Binding-site contacts:
Ligand atom O6 contacts residue ASN602 of chain 1.A at 2.4 Å (h-bond).
Ligand atom C5 contacts residue ASN602 of chain 1.A at 3.2 Å.
Ligand atom O7 contacts residue ASN602 of chain 1.A at 4.5 Å.
Ligand atom C6 contacts residue ASN602 of chain 1.A at 3.4 Å.
Ligand atom C2 contacts residue ASN602 of chain 1.A at 3.7 Å.
Ligand atom C7 contacts residue THR604 of chain 1.A at 3.4 Å.
Ligand atom O7 contacts residue THR604 of chain 1.A at 2.6 Å.
Ligand atom O7 contacts residue CYS603 of chain 1.A at 4.2 Å.
Ligand atom O5 contacts residue ASN602 of chain 1.A at 2.4 Å (h-bond).
Ligand atom C4 contacts residue ASN602 of chain 1.A at 3.6 Å.
Ligand atom C1 contacts residue ASN602 of chain 1.A at 3.3 Å.
Ligand atom C8 contacts residue THR604 of chain 1.A at 3.6 Å.
Ligand atom C3 contacts residue ASN602 of chain 1.A at 4.3 Å.

The small molecule below binds the protein below.
Small molecule (SMILES): CC(=O)N[C@@H]1[C@@H](O)[C@H](O)[C@@H](CO)O[C@H]1O

Sequence of chain 1.A:
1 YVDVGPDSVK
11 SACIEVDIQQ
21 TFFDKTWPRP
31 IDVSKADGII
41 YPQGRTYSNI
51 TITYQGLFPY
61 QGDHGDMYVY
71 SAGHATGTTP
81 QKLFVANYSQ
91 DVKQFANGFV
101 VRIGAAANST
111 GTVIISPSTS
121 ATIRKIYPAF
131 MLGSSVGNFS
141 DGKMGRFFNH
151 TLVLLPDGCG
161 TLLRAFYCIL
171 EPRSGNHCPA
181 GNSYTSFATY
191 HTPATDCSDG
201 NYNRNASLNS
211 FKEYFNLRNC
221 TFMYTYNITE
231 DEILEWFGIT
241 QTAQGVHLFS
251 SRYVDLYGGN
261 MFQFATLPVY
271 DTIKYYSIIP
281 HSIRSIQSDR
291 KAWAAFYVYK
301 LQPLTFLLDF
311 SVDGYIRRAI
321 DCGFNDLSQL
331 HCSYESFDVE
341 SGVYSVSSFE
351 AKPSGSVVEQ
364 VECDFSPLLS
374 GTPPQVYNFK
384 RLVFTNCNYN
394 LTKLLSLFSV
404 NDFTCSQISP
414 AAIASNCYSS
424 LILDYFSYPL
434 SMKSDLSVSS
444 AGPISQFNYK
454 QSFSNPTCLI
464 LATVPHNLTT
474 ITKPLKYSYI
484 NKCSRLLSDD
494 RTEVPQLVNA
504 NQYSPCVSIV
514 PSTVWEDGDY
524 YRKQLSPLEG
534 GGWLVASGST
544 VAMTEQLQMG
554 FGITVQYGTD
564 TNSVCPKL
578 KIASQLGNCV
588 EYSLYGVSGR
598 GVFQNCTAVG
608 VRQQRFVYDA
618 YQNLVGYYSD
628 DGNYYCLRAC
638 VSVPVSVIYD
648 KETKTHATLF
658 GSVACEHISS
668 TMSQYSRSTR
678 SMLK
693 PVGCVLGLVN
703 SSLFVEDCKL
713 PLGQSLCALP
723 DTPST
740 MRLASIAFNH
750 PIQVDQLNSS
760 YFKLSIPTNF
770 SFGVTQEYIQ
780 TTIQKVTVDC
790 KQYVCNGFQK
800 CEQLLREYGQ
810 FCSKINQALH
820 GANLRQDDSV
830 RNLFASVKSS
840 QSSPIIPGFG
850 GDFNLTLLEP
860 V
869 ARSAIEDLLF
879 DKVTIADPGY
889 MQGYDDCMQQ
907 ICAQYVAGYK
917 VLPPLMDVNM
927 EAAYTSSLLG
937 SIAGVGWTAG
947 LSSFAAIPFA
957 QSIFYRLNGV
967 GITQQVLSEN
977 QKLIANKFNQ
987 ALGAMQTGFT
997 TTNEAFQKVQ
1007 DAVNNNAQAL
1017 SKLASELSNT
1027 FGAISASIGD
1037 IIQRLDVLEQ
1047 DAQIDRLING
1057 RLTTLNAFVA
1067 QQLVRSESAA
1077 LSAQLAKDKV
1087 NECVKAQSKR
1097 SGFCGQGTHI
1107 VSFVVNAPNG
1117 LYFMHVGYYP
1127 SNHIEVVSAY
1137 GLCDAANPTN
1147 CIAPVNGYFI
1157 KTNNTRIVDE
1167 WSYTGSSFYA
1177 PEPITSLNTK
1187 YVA